Sequence of chain 1.D:
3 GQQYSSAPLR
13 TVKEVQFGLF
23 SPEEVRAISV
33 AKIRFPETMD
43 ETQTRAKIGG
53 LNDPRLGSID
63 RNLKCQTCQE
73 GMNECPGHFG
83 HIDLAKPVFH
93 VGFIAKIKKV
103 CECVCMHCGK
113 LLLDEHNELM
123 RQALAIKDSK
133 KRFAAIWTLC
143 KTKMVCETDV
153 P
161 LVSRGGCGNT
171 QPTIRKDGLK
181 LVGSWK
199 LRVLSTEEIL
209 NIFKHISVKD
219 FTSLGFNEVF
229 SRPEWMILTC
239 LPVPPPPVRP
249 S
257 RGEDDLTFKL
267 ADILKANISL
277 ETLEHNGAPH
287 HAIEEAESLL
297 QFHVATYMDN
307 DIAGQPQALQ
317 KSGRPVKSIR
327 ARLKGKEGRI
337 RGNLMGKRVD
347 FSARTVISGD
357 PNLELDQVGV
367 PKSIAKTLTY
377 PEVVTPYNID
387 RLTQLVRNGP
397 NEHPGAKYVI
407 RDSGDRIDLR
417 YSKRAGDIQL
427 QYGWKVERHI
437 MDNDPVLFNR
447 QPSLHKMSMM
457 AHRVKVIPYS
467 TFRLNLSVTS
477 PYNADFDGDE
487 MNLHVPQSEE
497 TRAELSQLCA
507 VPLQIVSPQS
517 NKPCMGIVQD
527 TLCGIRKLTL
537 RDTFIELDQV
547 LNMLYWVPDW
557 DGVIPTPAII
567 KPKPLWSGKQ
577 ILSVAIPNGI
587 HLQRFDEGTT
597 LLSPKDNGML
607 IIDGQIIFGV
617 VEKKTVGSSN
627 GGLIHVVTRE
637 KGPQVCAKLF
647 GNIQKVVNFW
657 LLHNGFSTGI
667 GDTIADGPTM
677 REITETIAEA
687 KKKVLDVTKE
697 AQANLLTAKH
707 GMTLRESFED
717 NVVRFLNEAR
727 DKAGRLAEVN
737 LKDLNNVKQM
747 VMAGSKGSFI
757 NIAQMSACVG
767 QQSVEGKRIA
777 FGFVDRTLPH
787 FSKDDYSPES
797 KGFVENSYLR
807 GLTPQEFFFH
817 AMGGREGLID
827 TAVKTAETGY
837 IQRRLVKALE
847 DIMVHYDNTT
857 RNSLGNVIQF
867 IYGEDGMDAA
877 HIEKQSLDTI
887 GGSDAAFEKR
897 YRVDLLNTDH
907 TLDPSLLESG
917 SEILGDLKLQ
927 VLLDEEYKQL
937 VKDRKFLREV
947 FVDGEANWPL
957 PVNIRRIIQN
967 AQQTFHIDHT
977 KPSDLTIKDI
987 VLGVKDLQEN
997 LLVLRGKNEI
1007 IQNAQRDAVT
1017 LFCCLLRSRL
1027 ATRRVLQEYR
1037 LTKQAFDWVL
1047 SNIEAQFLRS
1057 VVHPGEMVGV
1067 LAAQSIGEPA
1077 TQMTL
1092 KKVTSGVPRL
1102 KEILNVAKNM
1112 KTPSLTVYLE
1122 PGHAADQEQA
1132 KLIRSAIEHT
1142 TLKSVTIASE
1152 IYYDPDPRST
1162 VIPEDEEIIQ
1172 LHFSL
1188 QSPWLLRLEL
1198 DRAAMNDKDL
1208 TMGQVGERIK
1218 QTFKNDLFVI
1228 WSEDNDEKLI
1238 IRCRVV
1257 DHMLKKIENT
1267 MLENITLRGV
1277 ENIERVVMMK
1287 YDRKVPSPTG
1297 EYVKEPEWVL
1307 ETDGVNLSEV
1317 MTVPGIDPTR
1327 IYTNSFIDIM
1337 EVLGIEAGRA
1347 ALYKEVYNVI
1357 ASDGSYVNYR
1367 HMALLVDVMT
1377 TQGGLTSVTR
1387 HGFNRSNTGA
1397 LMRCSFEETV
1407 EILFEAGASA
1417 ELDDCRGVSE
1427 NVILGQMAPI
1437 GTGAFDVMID

Binding-site contacts:
Ligand atom C24 contacts residue ARG1386 of chain 1.D at 4.1 Å.
Ligand atom C23 contacts residue ARG1386 of chain 1.D at 4.3 Å.
Ligand atom N11 contacts residue HIS1387 of chain 1.D at 4.1 Å.
Ligand atom C27 contacts residue ARG1391 of chain 1.D at 3.8 Å.
Ligand atom C26 contacts residue HIS1387 of chain 1.D at 4.1 Å.
Ligand atom O5 contacts residue HIS1387 of chain 1.D at 3.2 Å (h-bond).

A protein and the small-molecule ligand that binds it are described below.
Small molecule (SMILES): CN(CCCNC(=O)c1cccc(C(=O)O)c1)CCCNC(=O)c1cc(NC(=O)c2cc(NC(=O)c3cc(NC(=O)c4nc(NC(=O)[C@H](N)CCNC(=O)c5cc(NC(=O)c6cc(NC(=O)c7nc(NC(=O)c8nccn8C)cn7C)cn6C)cn5C)cn4C)cn3C)cn2C)cn1C